Sequence of chain 1.H:
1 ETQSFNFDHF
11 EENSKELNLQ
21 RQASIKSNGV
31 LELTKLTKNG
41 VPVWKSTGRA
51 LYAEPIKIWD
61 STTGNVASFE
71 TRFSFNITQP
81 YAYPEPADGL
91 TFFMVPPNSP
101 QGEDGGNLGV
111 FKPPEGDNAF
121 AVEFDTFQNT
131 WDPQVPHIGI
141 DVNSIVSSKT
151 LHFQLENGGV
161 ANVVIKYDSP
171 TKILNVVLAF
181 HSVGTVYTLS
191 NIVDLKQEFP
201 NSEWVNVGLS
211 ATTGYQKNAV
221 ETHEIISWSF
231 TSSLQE

Binding-site contacts:
Ligand atom C3 contacts residue ASN129 of chain 1.H at 3.6 Å.
Ligand atom O4 contacts residue ASP88 of chain 1.H at 2.8 Å (salt-bridge).
Ligand atom C1 contacts residue PHE127 of chain 1.H at 4.4 Å (hydrophobic).
Ligand atom C3 contacts residue PHE127 of chain 1.H at 3.2 Å (hydrophobic).
Ligand atom C2 contacts residue PHE127 of chain 1.H at 4.3 Å (hydrophobic).
Ligand atom C1 contacts residue TYR215 of chain 1.H at 4.0 Å (hydrophobic).
Ligand atom O3 contacts residue GLY105 of chain 1.H at 4.1 Å.
Ligand atom O1 contacts residue PHE127 of chain 1.H at 3.8 Å.
Ligand atom O2 contacts residue ASN129 of chain 1.H at 3.6 Å (h-bond).
Ligand atom C4 contacts residue PHE127 of chain 1.H at 3.2 Å (hydrophobic).
Ligand atom O3 contacts residue ASN129 of chain 1.H at 3.1 Å (h-bond).
Ligand atom O3 contacts residue PHE127 of chain 1.H at 3.7 Å.
Ligand atom C6 contacts residue ALA87 of chain 1.H at 4.3 Å (hydrophobic).
Ligand atom O3 contacts residue ASP88 of chain 1.H at 2.5 Å (salt-bridge).
Ligand atom O4 contacts residue ALA87 of chain 1.H at 4.1 Å.
Ligand atom O6 contacts residue ALA219 of chain 1.H at 3.9 Å.
Ligand atom O6 contacts residue PHE127 of chain 1.H at 4.4 Å.
Ligand atom C6 contacts residue GLN216 of chain 1.H at 4.3 Å.
Ligand atom C6 contacts residue TYR215 of chain 1.H at 3.8 Å (hydrophobic).
Ligand atom O3 contacts residue GLY106 of chain 1.H at 3.1 Å (h-bond).
Ligand atom C4 contacts residue ASP88 of chain 1.H at 3.5 Å.
Ligand atom C6 contacts residue GLY214 of chain 1.H at 4.3 Å.
Ligand atom C6 contacts residue PHE127 of chain 1.H at 4.3 Å (hydrophobic).
Ligand atom O2 contacts residue TYR215 of chain 1.H at 4.0 Å.
Ligand atom O6 contacts residue GLN216 of chain 1.H at 3.9 Å.
Ligand atom C4 contacts residue TYR215 of chain 1.H at 4.3 Å (hydrophobic).
Ligand atom C3 contacts residue ASP88 of chain 1.H at 3.5 Å.
Ligand atom C5 contacts residue TYR215 of chain 1.H at 4.3 Å (hydrophobic).
Ligand atom C4 contacts residue ALA87 of chain 1.H at 4.1 Å (hydrophobic).
Ligand atom C2 contacts residue ASN129 of chain 1.H at 4.2 Å.
Ligand atom C5 contacts residue PHE127 of chain 1.H at 3.4 Å (hydrophobic).
Ligand atom C6 contacts residue ALA219 of chain 1.H at 3.9 Å (hydrophobic).
Ligand atom O4 contacts residue GLY214 of chain 1.H at 3.4 Å.
Ligand atom O4 contacts residue TYR215 of chain 1.H at 3.1 Å (h-bond).
Ligand atom O5 contacts residue TYR215 of chain 1.H at 3.6 Å.
Ligand atom O5 contacts residue PHE127 of chain 1.H at 4.4 Å.
Ligand atom C2 contacts residue TYR215 of chain 1.H at 3.6 Å (hydrophobic).

This protein binds this small molecule.
Small molecule (SMILES): CO[C@H]1O[C@H](CO)[C@H](O)[C@H](O)[C@H]1O